A small-molecule ligand and the protein it binds are described below.
Small molecule (SMILES): CC(C)CCC[C@@H](C)[C@H]1CC[C@H]2[C@@H]3CC=C4C[C@@H](O)CC[C@]4(C)[C@H]3CC[C@]12C

Sequence of chain 1.A:
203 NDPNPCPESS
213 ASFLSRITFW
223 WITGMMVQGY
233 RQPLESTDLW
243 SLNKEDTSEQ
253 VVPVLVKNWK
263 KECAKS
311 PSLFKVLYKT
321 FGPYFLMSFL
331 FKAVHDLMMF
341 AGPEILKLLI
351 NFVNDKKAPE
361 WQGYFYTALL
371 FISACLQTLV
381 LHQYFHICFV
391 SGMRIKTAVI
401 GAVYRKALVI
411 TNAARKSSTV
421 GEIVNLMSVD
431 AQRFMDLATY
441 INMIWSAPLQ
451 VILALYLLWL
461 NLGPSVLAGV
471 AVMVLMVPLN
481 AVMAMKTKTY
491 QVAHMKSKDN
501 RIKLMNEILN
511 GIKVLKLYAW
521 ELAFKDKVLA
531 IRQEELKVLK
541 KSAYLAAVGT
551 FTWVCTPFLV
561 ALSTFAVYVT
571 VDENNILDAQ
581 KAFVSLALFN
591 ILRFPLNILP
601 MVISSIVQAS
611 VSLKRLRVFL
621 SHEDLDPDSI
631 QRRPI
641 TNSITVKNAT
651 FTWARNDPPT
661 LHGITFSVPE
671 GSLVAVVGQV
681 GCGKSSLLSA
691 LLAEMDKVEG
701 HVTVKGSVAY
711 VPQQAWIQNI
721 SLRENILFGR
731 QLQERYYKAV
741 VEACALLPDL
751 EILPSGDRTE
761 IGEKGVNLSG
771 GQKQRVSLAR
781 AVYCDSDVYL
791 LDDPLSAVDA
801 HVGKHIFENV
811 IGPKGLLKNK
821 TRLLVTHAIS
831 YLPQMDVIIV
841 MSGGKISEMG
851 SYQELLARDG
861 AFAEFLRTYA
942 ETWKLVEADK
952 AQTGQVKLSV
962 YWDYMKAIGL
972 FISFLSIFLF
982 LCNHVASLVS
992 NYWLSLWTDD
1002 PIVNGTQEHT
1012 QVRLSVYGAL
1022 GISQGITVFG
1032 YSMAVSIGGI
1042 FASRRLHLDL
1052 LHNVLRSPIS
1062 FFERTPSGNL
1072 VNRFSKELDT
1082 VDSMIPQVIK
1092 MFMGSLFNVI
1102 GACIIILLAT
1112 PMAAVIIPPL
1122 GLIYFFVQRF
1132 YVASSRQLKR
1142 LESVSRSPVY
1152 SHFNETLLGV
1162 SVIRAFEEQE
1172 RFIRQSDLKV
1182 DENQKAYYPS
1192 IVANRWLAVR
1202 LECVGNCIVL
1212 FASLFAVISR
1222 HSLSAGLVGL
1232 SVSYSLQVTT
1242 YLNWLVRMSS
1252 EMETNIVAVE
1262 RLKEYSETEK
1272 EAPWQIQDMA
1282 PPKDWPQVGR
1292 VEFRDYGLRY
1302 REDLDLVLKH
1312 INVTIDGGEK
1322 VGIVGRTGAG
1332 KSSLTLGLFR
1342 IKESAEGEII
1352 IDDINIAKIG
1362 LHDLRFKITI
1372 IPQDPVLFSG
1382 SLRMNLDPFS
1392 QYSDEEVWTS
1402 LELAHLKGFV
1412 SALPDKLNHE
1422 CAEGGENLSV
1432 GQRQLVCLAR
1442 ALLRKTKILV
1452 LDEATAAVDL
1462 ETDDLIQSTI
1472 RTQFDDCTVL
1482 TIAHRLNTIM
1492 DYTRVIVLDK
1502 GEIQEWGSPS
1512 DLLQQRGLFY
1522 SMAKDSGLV

Binding-site contacts:
Ligand atom C4 contacts residue ALA484 of chain 1.A at 4.4 Å (hydrophobic).
Ligand atom C27 contacts residue VAL451 of chain 1.A at 4.3 Å (hydrophobic).
Ligand atom C3 contacts residue LYS488 of chain 1.A at 4.4 Å.
Ligand atom C10 contacts residue ILE606 of chain 1.A at 4.3 Å (hydrophobic).
Ligand atom C20 contacts residue LEU599 of chain 1.A at 4.5 Å (hydrophobic).
Ligand atom C6 contacts residue ALA481 of chain 1.A at 4.3 Å (hydrophobic).
Ligand atom C26 contacts residue VAL477 of chain 1.A at 4.4 Å (hydrophobic).
Ligand atom C19 contacts residue ALA484 of chain 1.A at 4.4 Å (hydrophobic).
Ligand atom C18 contacts residue ILE603 of chain 1.A at 3.4 Å (hydrophobic).
Ligand atom C5 contacts residue ALA484 of chain 1.A at 4.2 Å (hydrophobic).
Ligand atom C1 contacts residue ILE606 of chain 1.A at 3.6 Å (hydrophobic).
Ligand atom C19 contacts residue ILE606 of chain 1.A at 3.7 Å (hydrophobic).
Ligand atom C27 contacts residue LEU596 of chain 1.A at 3.9 Å (hydrophobic).
Ligand atom C19 contacts residue VAL607 of chain 1.A at 3.8 Å (hydrophobic).
Ligand atom C11 contacts residue ILE606 of chain 1.A at 4.2 Å (hydrophobic).
Ligand atom C21 contacts residue LEU599 of chain 1.A at 4.1 Å (hydrophobic).
Ligand atom C15 contacts residue ALA481 of chain 1.A at 4.4 Å (hydrophobic).
Ligand atom C25 contacts residue LEU599 of chain 1.A at 4.3 Å (hydrophobic).
Ligand atom C2 contacts residue ILE606 of chain 1.A at 3.7 Å (hydrophobic).
Ligand atom O1 contacts residue SER610 of chain 1.A at 4.0 Å.
Ligand atom O1 contacts residue LYS488 of chain 1.A at 3.0 Å (salt-bridge).
Ligand atom C19 contacts residue ILE603 of chain 1.A at 4.2 Å (hydrophobic).
Ligand atom C7 contacts residue ALA481 of chain 1.A at 4.1 Å (hydrophobic).
Ligand atom C24 contacts residue PRO448 of chain 1.A at 4.2 Å (hydrophobic).
Ligand atom C4 contacts residue VAL607 of chain 1.A at 4.3 Å (hydrophobic).
Ligand atom C15 contacts residue VAL477 of chain 1.A at 4.2 Å (hydrophobic).
Ligand atom C27 contacts residue LEU599 of chain 1.A at 4.2 Å (hydrophobic).
Ligand atom C22 contacts residue LEU599 of chain 1.A at 4.1 Å (hydrophobic).
Ligand atom C16 contacts residue VAL477 of chain 1.A at 3.9 Å (hydrophobic).
Ligand atom C6 contacts residue ALA484 of chain 1.A at 4.0 Å (hydrophobic).